Binding-site contacts:
Ligand atom C4B contacts residue THR137 of chain 1.H at 3.5 Å.
Ligand atom NC contacts residue ALA64 of chain 1.G at 3.4 Å.
Ligand atom OD contacts residue LYS60 of chain 1.L at 3.6 Å.
Ligand atom NC contacts residue ASP54 of chain 1.H at 2.9 Å (salt-bridge).
Ligand atom CBD contacts residue CYS61 of chain 1.H at 3.1 Å (hydrophobic).
Ligand atom CBD contacts residue TYR57 of chain 1.G at 3.6 Å (hydrophobic).
Ligand atom OA contacts residue GLN148 of chain 1.H at 2.9 Å (h-bond).
Ligand atom NA contacts residue PHE62 of chain 1.G at 3.4 Å.
Ligand atom NB contacts residue THR137 of chain 1.H at 3.4 Å (h-bond).
Ligand atom CAD contacts residue TYR57 of chain 1.G at 3.2 Å (hydrophobic).
Ligand atom O1C contacts residue ALA136 of chain 1.H at 3.4 Å.
Ligand atom O2B contacts residue ALA64 of chain 1.G at 3.5 Å.
Ligand atom OA contacts residue GLN147 of chain 1.H at 3.6 Å.
Ligand atom CAA contacts residue LEU61 of chain 1.L at 3.4 Å (hydrophobic).
Ligand atom C1B contacts residue THR137 of chain 1.H at 3.6 Å.
Ligand atom CAB contacts residue ALA136 of chain 1.H at 3.5 Å (hydrophobic).
Ligand atom C4D contacts residue CYS61 of chain 1.H at 3.3 Å (hydrophobic).
Ligand atom CAA contacts residue CYS50 of chain 1.H at 2.8 Å (hydrophobic).
Ligand atom CBD contacts residue GLY58 of chain 1.G at 3.6 Å.
Ligand atom OA contacts residue SER146 of chain 1.H at 3.6 Å.
Ligand atom O2C contacts residue ARG129 of chain 1.H at 3.0 Å (salt-bridge).
Ligand atom CBA contacts residue CYS50 of chain 1.H at 1.9 Å (hydrophobic).
Ligand atom C3D contacts residue CYS61 of chain 1.H at 2.7 Å (hydrophobic).
Ligand atom NB contacts residue ASP54 of chain 1.H at 2.9 Å (salt-bridge).
Ligand atom OD contacts residue CYS61 of chain 1.H at 3.3 Å (h-bond).
Ligand atom C4A contacts residue PHE62 of chain 1.G at 3.4 Å (hydrophobic).
Ligand atom O2B contacts residue GLY63 of chain 1.G at 3.6 Å (h-bond).
Ligand atom CAD contacts residue CYS61 of chain 1.H at 1.9 Å (hydrophobic).
Ligand atom OA contacts residue LYS149 of chain 1.H at 2.9 Å (salt-bridge).
Ligand atom C3A contacts residue PHE62 of chain 1.G at 3.3 Å (hydrophobic).
Ligand atom CAD contacts residue TYR57 of chain 1.L at 3.2 Å (hydrophobic).
Ligand atom CHC contacts residue ASP54 of chain 1.H at 3.6 Å.
Ligand atom CMD contacts residue ASP54 of chain 1.H at 3.6 Å.
Ligand atom CBD contacts residue TYR57 of chain 1.L at 3.6 Å (hydrophobic).
Ligand atom C3A contacts residue LEU61 of chain 1.L at 3.3 Å (hydrophobic).
Ligand atom CBD contacts residue LYS60 of chain 1.L at 3.4 Å.
Ligand atom CGC contacts residue ALA136 of chain 1.H at 3.6 Å (hydrophobic).
Ligand atom CAA contacts residue PHE62 of chain 1.G at 3.4 Å (hydrophobic).
Ligand atom CBD contacts residue ASN58 of chain 1.L at 3.6 Å.
Ligand atom C1A contacts residue PHE62 of chain 1.G at 3.6 Å (hydrophobic).

The protein below binds the small molecule below.
Small molecule (SMILES): CCC1=C(C)[C@@H](CC2=N/C(=C\c3[nH]c(/C=C4\NC(=O)C(C)=C4CC)c(C)c3CCC(=O)O)C(CCC(=O)O)=C2C)NC1=O

Sequence of chain 1.L:
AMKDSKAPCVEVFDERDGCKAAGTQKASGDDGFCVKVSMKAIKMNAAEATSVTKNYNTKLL

Sequence of chain 1.H:
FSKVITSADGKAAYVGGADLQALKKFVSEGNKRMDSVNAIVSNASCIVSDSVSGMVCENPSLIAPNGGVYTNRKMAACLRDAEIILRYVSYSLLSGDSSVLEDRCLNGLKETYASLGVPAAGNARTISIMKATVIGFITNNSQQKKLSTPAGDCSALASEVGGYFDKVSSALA

Sequence of chain 1.G:
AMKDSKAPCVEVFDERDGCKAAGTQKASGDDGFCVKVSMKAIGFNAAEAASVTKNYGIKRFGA